The protein below binds the small molecule below.
Small molecule (SMILES): C1C[C@@H]2O[C@@H]2C1

Sequence of chain 1.B:
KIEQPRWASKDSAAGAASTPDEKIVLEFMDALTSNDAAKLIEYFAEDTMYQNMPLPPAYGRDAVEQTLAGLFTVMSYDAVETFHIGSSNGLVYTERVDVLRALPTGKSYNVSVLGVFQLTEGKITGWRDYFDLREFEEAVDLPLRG

Binding-site contacts:
Ligand atom O06 contacts residue MET84 of chain 1.B at 4.2 Å.
Ligand atom C01 contacts residue PHE140 of chain 1.B at 3.9 Å (hydrophobic).
Ligand atom O06 contacts residue TYR86 of chain 1.B at 4.0 Å.
Ligand atom C05 contacts residue LEU109 of chain 1.B at 3.5 Å (hydrophobic).
Ligand atom C01 contacts residue PHE145 of chain 1.B at 4.0 Å (hydrophobic).
Ligand atom C03 contacts residue PHE140 of chain 1.B at 3.9 Å (hydrophobic).
Ligand atom C02 contacts residue LEU153 of chain 1.B at 4.2 Å (hydrophobic).
Ligand atom C03 contacts residue MET84 of chain 1.B at 4.2 Å (hydrophobic).
Ligand atom C03 contacts residue LEU80 of chain 1.B at 4.4 Å (hydrophobic).
Ligand atom C02 contacts residue PHE140 of chain 1.B at 3.9 Å (hydrophobic).
Ligand atom C04 contacts residue PHE140 of chain 1.B at 3.6 Å (hydrophobic).
Ligand atom C04 contacts residue TYR86 of chain 1.B at 4.4 Å (hydrophobic).
Ligand atom C04 contacts residue ASN61 of chain 1.B at 3.8 Å.
Ligand atom C02 contacts residue MET84 of chain 1.B at 3.9 Å (hydrophobic).
Ligand atom C04 contacts residue LEU109 of chain 1.B at 4.5 Å (hydrophobic).
Ligand atom O06 contacts residue LEU109 of chain 1.B at 3.2 Å.
Ligand atom C03 contacts residue ASN61 of chain 1.B at 3.1 Å.
Ligand atom C01 contacts residue LEU109 of chain 1.B at 4.1 Å (hydrophobic).
Ligand atom C05 contacts residue PHE140 of chain 1.B at 3.6 Å (hydrophobic).
Ligand atom C01 contacts residue MET84 of chain 1.B at 4.1 Å (hydrophobic).
Ligand atom C02 contacts residue ASN61 of chain 1.B at 4.4 Å.
Ligand atom C02 contacts residue LEU142 of chain 1.B at 4.5 Å (hydrophobic).